Binding-site contacts:
Ligand atom OAC contacts residue ALA211 of chain 1.A at 3.5 Å (h-bond).
Ligand atom CG contacts residue PHE81 of chain 1.A at 3.4 Å (hydrophobic).
Ligand atom CAF contacts residue ALA211 of chain 1.A at 3.5 Å (hydrophobic).
Ligand atom OAC contacts residue ALA118 of chain 1.A at 3.5 Å.
Ligand atom NE2 contacts residue ALA98 of chain 1.A at 2.8 Å (h-bond).
Ligand atom OAQ contacts residue ALA211 of chain 1.A at 3.6 Å.
Ligand atom OXT contacts residue LEU148 of chain 1.A at 2.8 Å (h-bond).
Ligand atom O contacts residue ARG106 of chain 1.A at 2.8 Å (salt-bridge).
Ligand atom OAN contacts residue ASP186 of chain 1.A at 3.1 Å (salt-bridge).
Ligand atom OE1 contacts residue PHE81 of chain 1.A at 3.6 Å.
Ligand atom N contacts residue ALA99 of chain 1.A at 2.9 Å (h-bond).
Ligand atom CB contacts residue ASP186 of chain 1.A at 3.3 Å.
Ligand atom CAM contacts residue ALA99 of chain 1.A at 3.4 Å (hydrophobic).
Ligand atom CA contacts residue GLN149 of chain 1.A at 3.6 Å.
Ligand atom CD contacts residue ALA98 of chain 1.A at 3.6 Å (hydrophobic).
Ligand atom CG contacts residue ALA98 of chain 1.A at 3.7 Å (hydrophobic).
Ligand atom CAL contacts residue ASP186 of chain 1.A at 3.1 Å.
Ligand atom OXT contacts residue THR147 of chain 1.A at 3.3 Å.
Ligand atom OAB contacts residue SER208 of chain 1.A at 2.8 Å (h-bond).
Ligand atom CD contacts residue PHE81 of chain 1.A at 3.5 Å (hydrophobic).
Ligand atom N contacts residue ASP186 of chain 1.A at 2.8 Å (salt-bridge).
Ligand atom OXT contacts residue PHE81 of chain 1.A at 3.5 Å.
Ligand atom C contacts residue ARG106 of chain 1.A at 3.6 Å.
Ligand atom CG contacts residue ASP186 of chain 1.A at 3.5 Å.
Ligand atom CAH contacts residue GLY119 of chain 1.A at 3.6 Å.
Ligand atom CAG contacts residue ALA211 of chain 1.A at 3.4 Å (hydrophobic).
Ligand atom OAC contacts residue GLY119 of chain 1.A at 2.8 Å (h-bond).
Ligand atom OXT contacts residue ARG106 of chain 1.A at 2.8 Å (salt-bridge).
Ligand atom NE2 contacts residue MET37 of chain 1.A at 3.4 Å (h-bond).
Ligand atom CG contacts residue ALA99 of chain 1.A at 3.5 Å (hydrophobic).
Ligand atom OAN contacts residue ALA99 of chain 1.A at 3.3 Å (h-bond).
Ligand atom CA contacts residue ASP186 of chain 1.A at 3.4 Å.
Ligand atom OAC contacts residue SER208 of chain 1.A at 2.9 Å (h-bond).
Ligand atom OAB contacts residue ALA211 of chain 1.A at 2.7 Å (h-bond).
Ligand atom OAQ contacts residue GLY101 of chain 1.A at 3.0 Å (h-bond).
Ligand atom O contacts residue ALA99 of chain 1.A at 3.4 Å (h-bond).
Ligand atom CAL contacts residue ALA99 of chain 1.A at 3.6 Å (hydrophobic).
Ligand atom OAQ contacts residue ALA99 of chain 1.A at 2.8 Å (h-bond).
Ligand atom O contacts residue GLY101 of chain 1.A at 2.9 Å (h-bond).
Ligand atom OAI contacts residue GLY119 of chain 1.A at 3.1 Å (h-bond).

Sequence of chain 1.A:
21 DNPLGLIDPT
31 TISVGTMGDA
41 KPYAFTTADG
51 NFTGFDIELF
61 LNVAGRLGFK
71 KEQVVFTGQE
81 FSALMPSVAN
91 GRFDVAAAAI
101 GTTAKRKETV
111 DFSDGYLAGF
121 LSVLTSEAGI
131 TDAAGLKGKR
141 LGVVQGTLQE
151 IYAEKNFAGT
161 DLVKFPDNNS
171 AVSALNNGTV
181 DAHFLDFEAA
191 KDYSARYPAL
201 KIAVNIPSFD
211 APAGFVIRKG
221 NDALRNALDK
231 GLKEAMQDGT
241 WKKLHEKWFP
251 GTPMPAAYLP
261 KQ

This protein binds this small molecule.
Small molecule (SMILES): NC(=O)CC[C@H](NC[C@@]1(O)OC[C@@H](O)[C@@H](O)[C@@H]1O)C(=O)O